The small molecule below binds the protein below.
Small molecule (SMILES): CN1CC[C@H](c2c(O)cc(O)c3c(=O)cc(-c4ccccc4Cl)oc23)[C@H](O)C1

Sequence of chain 1.A:
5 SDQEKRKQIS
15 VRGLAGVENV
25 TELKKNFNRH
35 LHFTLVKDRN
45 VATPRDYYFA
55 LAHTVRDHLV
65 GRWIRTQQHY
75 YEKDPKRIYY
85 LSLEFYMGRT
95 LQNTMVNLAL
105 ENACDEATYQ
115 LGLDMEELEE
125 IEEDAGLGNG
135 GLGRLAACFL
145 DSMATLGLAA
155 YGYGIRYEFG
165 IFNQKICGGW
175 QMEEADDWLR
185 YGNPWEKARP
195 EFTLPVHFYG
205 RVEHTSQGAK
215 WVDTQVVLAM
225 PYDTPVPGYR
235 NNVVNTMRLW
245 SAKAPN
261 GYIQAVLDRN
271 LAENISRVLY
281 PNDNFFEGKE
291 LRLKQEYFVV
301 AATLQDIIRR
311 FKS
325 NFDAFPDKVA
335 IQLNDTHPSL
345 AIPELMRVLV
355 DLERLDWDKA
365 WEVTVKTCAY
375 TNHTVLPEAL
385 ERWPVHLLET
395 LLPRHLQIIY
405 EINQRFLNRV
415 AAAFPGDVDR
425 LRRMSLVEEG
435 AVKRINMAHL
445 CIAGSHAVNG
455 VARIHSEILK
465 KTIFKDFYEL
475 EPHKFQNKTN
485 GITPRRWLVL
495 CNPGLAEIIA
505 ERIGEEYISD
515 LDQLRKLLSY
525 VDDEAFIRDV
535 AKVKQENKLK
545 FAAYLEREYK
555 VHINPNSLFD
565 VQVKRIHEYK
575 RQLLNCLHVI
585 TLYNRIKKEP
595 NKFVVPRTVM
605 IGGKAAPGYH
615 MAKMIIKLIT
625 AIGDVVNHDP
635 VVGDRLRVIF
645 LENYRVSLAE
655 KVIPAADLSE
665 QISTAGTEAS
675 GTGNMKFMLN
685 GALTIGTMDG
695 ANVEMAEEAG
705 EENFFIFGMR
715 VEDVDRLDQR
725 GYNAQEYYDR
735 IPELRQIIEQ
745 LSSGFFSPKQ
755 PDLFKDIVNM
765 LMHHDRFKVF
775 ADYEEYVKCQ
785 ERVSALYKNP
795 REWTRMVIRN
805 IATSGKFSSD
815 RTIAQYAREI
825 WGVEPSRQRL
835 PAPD

Binding-site contacts:
Ligand atom O5 contacts residue GLY612 of chain 1.A at 3.4 Å.
Ligand atom CL1 contacts residue TYR613 of chain 1.A at 3.4 Å.
Ligand atom C2 contacts residue TYR613 of chain 1.A at 3.9 Å (hydrophobic).
Ligand atom C25 contacts residue LEU380 of chain 1.A at 3.7 Å (hydrophobic).
Ligand atom O4 contacts residue TYR613 of chain 1.A at 3.4 Å.
Ligand atom C2 contacts residue PHE285 of chain 1.A at 3.6 Å (hydrophobic).
Ligand atom C3 contacts residue TYR613 of chain 1.A at 3.5 Å (hydrophobic).
Ligand atom C9 contacts residue PHE285 of chain 1.A at 3.5 Å (hydrophobic).
Ligand atom C22 contacts residue TYR613 of chain 1.A at 3.7 Å (hydrophobic).
Ligand atom C25 contacts residue GLU382 of chain 1.A at 3.4 Å.
Ligand atom C24 contacts residue PHE771 of chain 1.A at 3.9 Å (hydrophobic).
Ligand atom O7 contacts residue GLY612 of chain 1.A at 3.9 Å.
Ligand atom C4 contacts residue PHE285 of chain 1.A at 3.4 Å (hydrophobic).
Ligand atom C6 contacts residue PHE285 of chain 1.A at 3.9 Å (hydrophobic).
Ligand atom C10 contacts residue TYR613 of chain 1.A at 3.8 Å (hydrophobic).
Ligand atom C6 contacts residue TYR613 of chain 1.A at 3.9 Å (hydrophobic).
Ligand atom C7 contacts residue GLY612 of chain 1.A at 3.8 Å.
Ligand atom C24 contacts residue GLU382 of chain 1.A at 3.1 Å.
Ligand atom C3 contacts residue PHE285 of chain 1.A at 3.5 Å (hydrophobic).
Ligand atom CL1 contacts residue GLU572 of chain 1.A at 3.6 Å.
Ligand atom C24 contacts residue LEU380 of chain 1.A at 3.8 Å (hydrophobic).
Ligand atom C6 contacts residue GLY612 of chain 1.A at 3.0 Å.
Ligand atom C4 contacts residue TYR613 of chain 1.A at 3.4 Å (hydrophobic).
Ligand atom C8 contacts residue PHE285 of chain 1.A at 3.8 Å (hydrophobic).
Ligand atom C5 contacts residue PHE285 of chain 1.A at 3.7 Å (hydrophobic).
Ligand atom C25 contacts residue ASN284 of chain 1.A at 3.7 Å.
Ligand atom O5 contacts residue ALA610 of chain 1.A at 3.5 Å.
Ligand atom C23 contacts residue ARG770 of chain 1.A at 3.5 Å.
Ligand atom C23 contacts residue GLU382 of chain 1.A at 3.5 Å.
Ligand atom C26 contacts residue GLU382 of chain 1.A at 3.6 Å.
Ligand atom O4 contacts residue PHE285 of chain 1.A at 3.6 Å.
Ligand atom C26 contacts residue ASN284 of chain 1.A at 3.4 Å.
Ligand atom O4 contacts residue ALA610 of chain 1.A at 3.4 Å.
Ligand atom O1 contacts residue PHE285 of chain 1.A at 3.6 Å.
Ligand atom C5 contacts residue GLY612 of chain 1.A at 3.7 Å.
Ligand atom C21 contacts residue GLU382 of chain 1.A at 3.9 Å.
Ligand atom O5 contacts residue TYR613 of chain 1.A at 3.3 Å (h-bond).
Ligand atom C23 contacts residue PHE771 of chain 1.A at 3.9 Å (hydrophobic).
Ligand atom C10 contacts residue PHE285 of chain 1.A at 3.6 Å (hydrophobic).
Ligand atom C5 contacts residue TYR613 of chain 1.A at 3.7 Å (hydrophobic).